Binding-site contacts:
Ligand atom C6 contacts residue GLY248 of chain 1.A at 3.9 Å.
Ligand atom C9 contacts residue HEM1 of chain 1.B at 4.0 Å.
Ligand atom C8 contacts residue VAL295 of chain 1.A at 3.6 Å (hydrophobic).
Ligand atom C6 contacts residue LEU244 of chain 1.A at 4.5 Å (hydrophobic).
Ligand atom C10 contacts residue ILE395 of chain 1.A at 4.4 Å (hydrophobic).
Ligand atom C4 contacts residue HEM1 of chain 1.B at 3.6 Å.
Ligand atom O contacts residue PHE87 of chain 1.A at 3.7 Å.
Ligand atom C10 contacts residue VAL396 of chain 1.A at 4.3 Å (hydrophobic).
Ligand atom C10 contacts residue THR185 of chain 1.A at 3.8 Å.
Ligand atom C8 contacts residue ASP297 of chain 1.A at 3.5 Å.
Ligand atom C6 contacts residue VAL247 of chain 1.A at 4.2 Å (hydrophobic).
Ligand atom O contacts residue TYR96 of chain 1.A at 2.5 Å (h-bond).
Ligand atom C7 contacts residue VAL295 of chain 1.A at 4.5 Å (hydrophobic).
Ligand atom C3 contacts residue LEU244 of chain 1.A at 4.2 Å (hydrophobic).
Ligand atom C3 contacts residue HEM1 of chain 1.B at 4.1 Å.
Ligand atom O contacts residue LEU244 of chain 1.A at 3.7 Å.
Ligand atom O contacts residue PHE98 of chain 1.A at 4.4 Å.
Ligand atom C2 contacts residue LEU244 of chain 1.A at 4.0 Å (hydrophobic).
Ligand atom C9 contacts residue VAL295 of chain 1.A at 3.7 Å (hydrophobic).
Ligand atom C2 contacts residue PHE87 of chain 1.A at 4.2 Å (hydrophobic).
Ligand atom C2 contacts residue TYR96 of chain 1.A at 3.4 Å (hydrophobic).
Ligand atom C9 contacts residue VAL396 of chain 1.A at 4.0 Å (hydrophobic).
Ligand atom C5 contacts residue GLY248 of chain 1.A at 4.1 Å.
Ligand atom C3 contacts residue TYR96 of chain 1.A at 3.7 Å (hydrophobic).
Ligand atom C10 contacts residue PHE87 of chain 1.A at 3.8 Å (hydrophobic).
Ligand atom C8 contacts residue HEM1 of chain 1.B at 4.2 Å.
Ligand atom C3 contacts residue THR101 of chain 1.A at 3.9 Å.
Ligand atom C10 contacts residue VAL247 of chain 1.A at 3.9 Å (hydrophobic).
Ligand atom C5 contacts residue HEM1 of chain 1.B at 3.6 Å.
Ligand atom C3 contacts residue ASP297 of chain 1.A at 4.5 Å.
Ligand atom C8 contacts residue ILE395 of chain 1.A at 4.1 Å (hydrophobic).

A protein and the small-molecule ligand that binds it are described below.
Small molecule (SMILES): CC1(C)[C@@H]2CC[C@@]1(C)C(=O)C2

Sequence of chain 1.A:
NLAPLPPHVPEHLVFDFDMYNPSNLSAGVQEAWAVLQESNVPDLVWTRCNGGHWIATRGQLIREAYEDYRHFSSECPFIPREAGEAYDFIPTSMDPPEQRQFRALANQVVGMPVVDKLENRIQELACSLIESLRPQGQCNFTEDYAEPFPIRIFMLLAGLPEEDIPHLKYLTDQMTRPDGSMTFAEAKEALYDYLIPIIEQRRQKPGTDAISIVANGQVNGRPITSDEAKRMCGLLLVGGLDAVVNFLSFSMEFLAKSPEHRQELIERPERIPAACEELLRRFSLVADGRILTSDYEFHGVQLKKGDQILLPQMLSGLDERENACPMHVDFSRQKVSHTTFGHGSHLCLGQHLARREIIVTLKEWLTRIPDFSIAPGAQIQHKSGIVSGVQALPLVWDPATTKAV